This small molecule binds to this protein.
Small molecule (SMILES): C/C=C/CCCCCCC[C@H](CCP(=O)(O)OC)[C@H](C(C)=O)C(=O)OC

Sequence of chain 1.B:
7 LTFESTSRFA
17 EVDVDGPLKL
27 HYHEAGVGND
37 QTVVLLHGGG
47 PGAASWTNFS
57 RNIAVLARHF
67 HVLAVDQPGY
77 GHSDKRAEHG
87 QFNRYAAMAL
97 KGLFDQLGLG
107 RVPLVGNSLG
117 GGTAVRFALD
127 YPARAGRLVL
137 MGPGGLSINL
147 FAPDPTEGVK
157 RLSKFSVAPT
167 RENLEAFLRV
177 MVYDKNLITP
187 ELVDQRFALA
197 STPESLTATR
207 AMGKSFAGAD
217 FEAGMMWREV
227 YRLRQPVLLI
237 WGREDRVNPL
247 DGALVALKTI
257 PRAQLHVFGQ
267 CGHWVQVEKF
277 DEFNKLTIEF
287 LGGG

Binding-site contacts:
Ligand atom O06 contacts residue GLY141 of chain 1.B at 4.0 Å.
Ligand atom O05 contacts residue VAL243 of chain 1.B at 3.9 Å.
Ligand atom C03 contacts residue SER114 of chain 1.B at 2.6 Å.
Ligand atom C16 contacts residue PHE212 of chain 1.B at 3.1 Å (hydrophobic).
Ligand atom C15 contacts residue GLY45 of chain 1.B at 3.7 Å.
Ligand atom O05 contacts residue SER114 of chain 1.B at 2.5 Å (h-bond).
Ligand atom C23 contacts residue GLY209 of chain 1.B at 3.4 Å.
Ligand atom O07 contacts residue GLY45 of chain 1.B at 2.6 Å (h-bond).
Ligand atom O07 contacts residue LEU115 of chain 1.B at 2.9 Å (h-bond).
Ligand atom P01 contacts residue HIS269 of chain 1.B at 3.5 Å.
Ligand atom C14 contacts residue VAL155 of chain 1.B at 3.6 Å (hydrophobic).
Ligand atom O06 contacts residue GLY140 of chain 1.B at 3.4 Å.
Ligand atom C15 contacts residue GLY46 of chain 1.B at 3.3 Å.
Ligand atom O07 contacts residue GLY44 of chain 1.B at 3.5 Å.
Ligand atom O02 contacts residue PHE212 of chain 1.B at 3.9 Å.
Ligand atom C24 contacts residue SER162 of chain 1.B at 3.3 Å.
Ligand atom C03 contacts residue VAL243 of chain 1.B at 4.0 Å (hydrophobic).
Ligand atom C15 contacts residue PHE173 of chain 1.B at 4.0 Å (hydrophobic).
Ligand atom C13 contacts residue GLY140 of chain 1.B at 3.9 Å.
Ligand atom O07 contacts residue SER114 of chain 1.B at 2.5 Å (h-bond).
Ligand atom C11 contacts residue SER114 of chain 1.B at 3.0 Å.
Ligand atom O04 contacts residue GLY141 of chain 1.B at 3.7 Å.
Ligand atom C14 contacts residue ASN244 of chain 1.B at 3.4 Å.
Ligand atom C25 contacts residue SER162 of chain 1.B at 3.6 Å.
Ligand atom O06 contacts residue LEU115 of chain 1.B at 3.6 Å.
Ligand atom O05 contacts residue HIS269 of chain 1.B at 2.7 Å (h-bond).
Ligand atom P01 contacts residue SER114 of chain 1.B at 1.5 Å.
Ligand atom C22 contacts residue SER159 of chain 1.B at 3.9 Å.
Ligand atom C16 contacts residue ASN89 of chain 1.B at 3.5 Å.
Ligand atom C18 contacts residue LEU158 of chain 1.B at 3.6 Å (hydrophobic).
Ligand atom C15 contacts residue SER114 of chain 1.B at 3.7 Å.
Ligand atom P01 contacts residue GLY45 of chain 1.B at 3.9 Å.
Ligand atom O04 contacts residue GLY140 of chain 1.B at 3.1 Å.
Ligand atom C12 contacts residue ASN244 of chain 1.B at 3.8 Å.
Ligand atom C26 contacts residue SER162 of chain 1.B at 2.9 Å.
Ligand atom C21 contacts residue GLY209 of chain 1.B at 3.8 Å.
Ligand atom C22 contacts residue GLY209 of chain 1.B at 3.5 Å.
Ligand atom O04 contacts residue ASN244 of chain 1.B at 3.9 Å.
Ligand atom C15 contacts residue HIS269 of chain 1.B at 3.7 Å.
Ligand atom P01 contacts residue LEU115 of chain 1.B at 3.6 Å.